The protein below binds the small molecule below.
Small molecule (SMILES): C=CC(=O)Nc1cccnc1

Binding-site contacts:
Ligand atom C1 contacts residue GLY40 of chain 1.A at 3.7 Å.
Ligand atom C9 contacts residue ASP114 of chain 1.A at 3.2 Å.
Ligand atom C9 contacts residue ALA60 of chain 1.A at 3.5 Å (hydrophobic).
Ligand atom C3 contacts residue VAL47 of chain 1.A at 3.7 Å (hydrophobic).
Ligand atom C8 contacts residue GLN113 of chain 1.A at 3.8 Å.
Ligand atom N10 contacts residue ASP114 of chain 1.A at 3.5 Å (salt-bridge).
Ligand atom C8 contacts residue ALA60 of chain 1.A at 3.9 Å (hydrophobic).
Ligand atom C2 contacts residue OZU1 of chain 1.H at 3.1 Å.
Ligand atom C11 contacts residue LEU115 of chain 1.A at 4.2 Å (hydrophobic).
Ligand atom C1 contacts residue GLU41 of chain 1.A at 3.8 Å.
Ligand atom O4 contacts residue OZU1 of chain 1.H at 3.4 Å (h-bond).
Ligand atom C1 contacts residue OZU1 of chain 1.H at 2.8 Å.
Ligand atom N5 contacts residue VAL47 of chain 1.A at 4.2 Å.
Ligand atom C2 contacts residue ILE39 of chain 1.A at 3.6 Å (hydrophobic).
Ligand atom N10 contacts residue MET116 of chain 1.A at 2.9 Å (h-bond).
Ligand atom C9 contacts residue LEU164 of chain 1.A at 3.8 Å (hydrophobic).
Ligand atom C2 contacts residue VAL47 of chain 1.A at 4.3 Å (hydrophobic).
Ligand atom C11 contacts residue MET116 of chain 1.A at 3.2 Å (hydrophobic).
Ligand atom C1 contacts residue VAL47 of chain 1.A at 3.9 Å (hydrophobic).
Ligand atom C3 contacts residue OZU1 of chain 1.H at 3.9 Å.
Ligand atom C7 contacts residue ALA60 of chain 1.A at 4.2 Å (hydrophobic).
Ligand atom C6 contacts residue ALA60 of chain 1.A at 4.0 Å (hydrophobic).
Ligand atom C7 contacts residue OZU1 of chain 1.H at 3.7 Å.
Ligand atom C11 contacts residue ILE39 of chain 1.A at 4.1 Å (hydrophobic).
Ligand atom C1 contacts residue ILE39 of chain 1.A at 3.3 Å (hydrophobic).
Ligand atom O4 contacts residue VAL47 of chain 1.A at 3.4 Å.
Ligand atom N5 contacts residue ILE39 of chain 1.A at 3.8 Å.
Ligand atom N10 contacts residue LEU115 of chain 1.A at 3.8 Å.
Ligand atom C8 contacts residue ASP114 of chain 1.A at 4.4 Å.
Ligand atom C6 contacts residue MET116 of chain 1.A at 4.3 Å (hydrophobic).
Ligand atom C6 contacts residue OZU1 of chain 1.H at 4.4 Å.
Ligand atom C8 contacts residue OZU1 of chain 1.H at 4.5 Å.
Ligand atom C8 contacts residue LEU164 of chain 1.A at 3.7 Å (hydrophobic).
Ligand atom N5 contacts residue OZU1 of chain 1.H at 4.3 Å.
Ligand atom C11 contacts residue ALA60 of chain 1.A at 3.7 Å (hydrophobic).
Ligand atom C6 contacts residue ILE39 of chain 1.A at 4.2 Å (hydrophobic).
Ligand atom N10 contacts residue ALA60 of chain 1.A at 3.4 Å.
Ligand atom C3 contacts residue ILE39 of chain 1.A at 4.3 Å (hydrophobic).
Ligand atom C9 contacts residue MET116 of chain 1.A at 3.8 Å (hydrophobic).
Ligand atom C7 contacts residue LEU164 of chain 1.A at 4.3 Å (hydrophobic).

Sequence of chain 1.A:
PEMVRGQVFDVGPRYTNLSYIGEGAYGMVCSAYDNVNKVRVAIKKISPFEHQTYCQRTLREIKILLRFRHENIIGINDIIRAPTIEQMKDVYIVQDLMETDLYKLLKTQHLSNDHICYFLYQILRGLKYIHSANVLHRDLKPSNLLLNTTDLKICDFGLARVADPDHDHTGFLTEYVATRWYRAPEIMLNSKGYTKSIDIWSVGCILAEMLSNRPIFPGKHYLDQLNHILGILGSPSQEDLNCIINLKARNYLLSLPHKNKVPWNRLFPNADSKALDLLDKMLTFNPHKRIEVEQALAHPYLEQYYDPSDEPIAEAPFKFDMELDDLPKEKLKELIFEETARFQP